Binding-site contacts:
Ligand atom N06 contacts residue LEU25 of chain 1.B at 3.8 Å.
Ligand atom C14 contacts residue ALA47 of chain 1.B at 3.6 Å (hydrophobic).
Ligand atom O07 contacts residue GLY48 of chain 1.B at 3.5 Å.
Ligand atom O03 contacts residue ASP128 of chain 1.B at 3.7 Å.
Ligand atom C27 contacts residue SER112 of chain 1.B at 3.8 Å.
Ligand atom C05 contacts residue ASN23 of chain 1.B at 3.7 Å.
Ligand atom C08 contacts residue TRP120 of chain 2.A at 3.6 Å (hydrophobic).
Ligand atom N09 contacts residue SER88 of chain 1.B at 3.0 Å (h-bond).
Ligand atom N02 contacts residue ASP128 of chain 1.B at 2.8 Å (salt-bridge).
Ligand atom C01 contacts residue TRP120 of chain 2.A at 3.5 Å (hydrophobic).
Ligand atom O03 contacts residue SER27 of chain 1.B at 2.8 Å (h-bond).
Ligand atom N02 contacts residue LEU25 of chain 1.B at 3.7 Å.
Ligand atom C24 contacts residue SER112 of chain 1.B at 3.3 Å.
Ligand atom N09 contacts residue ALA86 of chain 1.B at 3.8 Å.
Ligand atom O07 contacts residue LYS49 of chain 1.B at 2.8 Å (salt-bridge).
Ligand atom C26 contacts residue SER112 of chain 1.B at 3.0 Å.
Ligand atom C15 contacts residue TRP79 of chain 1.B at 3.6 Å (hydrophobic).
Ligand atom O03 contacts residue TYR43 of chain 1.B at 2.7 Å (h-bond).
Ligand atom C10 contacts residue TRP108 of chain 1.B at 3.7 Å (hydrophobic).
Ligand atom C05 contacts residue LEU25 of chain 1.B at 3.6 Å (hydrophobic).
Ligand atom C19 contacts residue ALA86 of chain 1.B at 3.6 Å (hydrophobic).
Ligand atom N11 contacts residue SER112 of chain 1.B at 3.3 Å (h-bond).
Ligand atom C05 contacts residue SER27 of chain 1.B at 3.8 Å.
Ligand atom S04 contacts residue TRP92 of chain 1.B at 3.8 Å.
Ligand atom C17 contacts residue TRP79 of chain 1.B at 3.6 Å (hydrophobic).
Ligand atom S04 contacts residue THR90 of chain 1.B at 3.3 Å (h-bond).
Ligand atom O03 contacts residue ASN23 of chain 1.B at 3.0 Å (h-bond).
Ligand atom C05 contacts residue TYR43 of chain 1.B at 3.5 Å (hydrophobic).
Ligand atom C12 contacts residue TRP108 of chain 1.B at 3.3 Å (hydrophobic).
Ligand atom C23 contacts residue LYS49 of chain 1.B at 3.7 Å.
Ligand atom C14 contacts residue SER45 of chain 1.B at 3.4 Å.
Ligand atom C17 contacts residue LYS49 of chain 1.B at 3.6 Å.
Ligand atom S04 contacts residue TRP79 of chain 1.B at 3.5 Å.
Ligand atom N02 contacts residue ASN23 of chain 1.B at 3.8 Å.
Ligand atom C20 contacts residue SER112 of chain 1.B at 3.5 Å.
Ligand atom C15 contacts residue LEU110 of chain 1.B at 3.7 Å (hydrophobic).
Ligand atom N06 contacts residue SER45 of chain 1.B at 3.1 Å (h-bond).
Ligand atom C27 contacts residue ALA121 of chain 1.B at 3.7 Å (hydrophobic).
Ligand atom C21 contacts residue SER112 of chain 1.B at 3.6 Å.
Ligand atom C05 contacts residue ASP128 of chain 1.B at 3.7 Å.

This protein binds this small molecule.
Small molecule (SMILES): O=C(CCCC[C@@H]1SC[C@@H]2NC(=O)N[C@@H]21)NC1CCN(c2ccncc2)CC1

Sequence of chain 1.B:
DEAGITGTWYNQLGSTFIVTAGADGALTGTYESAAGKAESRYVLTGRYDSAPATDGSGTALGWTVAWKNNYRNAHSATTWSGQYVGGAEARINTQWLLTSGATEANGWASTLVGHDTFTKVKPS

Sequence of chain 2.A:
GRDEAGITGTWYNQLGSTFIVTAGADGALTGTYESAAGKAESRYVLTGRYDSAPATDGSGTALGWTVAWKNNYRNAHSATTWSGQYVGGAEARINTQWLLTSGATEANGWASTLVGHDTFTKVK